This protein binds this small molecule.
Small molecule (SMILES): CC1(C)S[C@@H]2[C@H](NC(=O)Cc3ccccc3)C(=O)N2[C@H]1C(=O)O

Sequence of chain 1.A:
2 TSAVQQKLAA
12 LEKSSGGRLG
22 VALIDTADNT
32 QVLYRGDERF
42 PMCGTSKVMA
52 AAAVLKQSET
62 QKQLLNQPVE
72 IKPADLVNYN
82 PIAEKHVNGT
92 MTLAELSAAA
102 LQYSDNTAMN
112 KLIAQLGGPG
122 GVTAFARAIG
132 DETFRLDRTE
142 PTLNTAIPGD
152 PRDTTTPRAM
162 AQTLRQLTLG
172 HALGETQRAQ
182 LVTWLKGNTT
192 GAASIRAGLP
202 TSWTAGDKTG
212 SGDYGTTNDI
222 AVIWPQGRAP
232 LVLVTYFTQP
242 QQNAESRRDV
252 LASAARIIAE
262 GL

Binding-site contacts:
Ligand atom C5 contacts residue PRO69 of chain 1.A at 3.2 Å (hydrophobic).
Ligand atom N4 contacts residue PRO69 of chain 1.A at 3.4 Å (h-bond).
Ligand atom C7 contacts residue PRO69 of chain 1.A at 3.3 Å (hydrophobic).
Ligand atom O13 contacts residue VAL70 of chain 1.A at 3.6 Å.
Ligand atom O13 contacts residue GLU71 of chain 1.A at 2.9 Å (salt-bridge).
Ligand atom C3 contacts residue VAL70 of chain 1.A at 4.4 Å (hydrophobic).
Ligand atom O16 contacts residue GLN68 of chain 1.A at 3.3 Å.
Ligand atom C17 contacts residue GLN68 of chain 1.A at 3.8 Å.
Ligand atom C7 contacts residue GLN68 of chain 1.A at 3.9 Å.
Ligand atom C11 contacts residue GLU71 of chain 1.A at 3.9 Å.
Ligand atom N14 contacts residue PRO69 of chain 1.A at 4.4 Å.
Ligand atom O12 contacts residue GLU71 of chain 1.A at 4.3 Å.
Ligand atom N4 contacts residue VAL70 of chain 1.A at 3.9 Å.
Ligand atom C7 contacts residue VAL70 of chain 1.A at 3.8 Å (hydrophobic).
Ligand atom O16 contacts residue PRO69 of chain 1.A at 3.5 Å.
Ligand atom C6 contacts residue PRO69 of chain 1.A at 3.0 Å (hydrophobic).
Ligand atom O8 contacts residue GLN68 of chain 1.A at 3.1 Å (h-bond).
Ligand atom O13 contacts residue PRO69 of chain 1.A at 4.2 Å.
Ligand atom O12 contacts residue VAL70 of chain 1.A at 3.6 Å.
Ligand atom O8 contacts residue PRO69 of chain 1.A at 4.0 Å.
Ligand atom C11 contacts residue VAL70 of chain 1.A at 3.6 Å (hydrophobic).
Ligand atom O8 contacts residue VAL70 of chain 1.A at 3.4 Å.
Ligand atom N14 contacts residue GLN68 of chain 1.A at 3.5 Å (h-bond).
Ligand atom C6 contacts residue GLN68 of chain 1.A at 4.0 Å.
Ligand atom C15 contacts residue GLN68 of chain 1.A at 3.4 Å.
Ligand atom C23 contacts residue GLN68 of chain 1.A at 4.3 Å.